Sequence of chain 2.B:
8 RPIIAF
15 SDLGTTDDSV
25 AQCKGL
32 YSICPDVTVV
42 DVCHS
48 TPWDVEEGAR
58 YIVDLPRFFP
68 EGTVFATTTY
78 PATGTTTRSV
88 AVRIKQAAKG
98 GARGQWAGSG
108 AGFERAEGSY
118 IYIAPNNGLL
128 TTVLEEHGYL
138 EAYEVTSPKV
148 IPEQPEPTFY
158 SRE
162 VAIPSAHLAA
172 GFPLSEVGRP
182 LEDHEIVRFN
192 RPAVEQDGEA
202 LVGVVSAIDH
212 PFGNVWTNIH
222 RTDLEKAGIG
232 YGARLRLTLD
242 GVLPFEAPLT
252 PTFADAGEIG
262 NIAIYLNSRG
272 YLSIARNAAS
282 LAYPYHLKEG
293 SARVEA

The small molecule below binds the protein below.
Small molecule (SMILES): CSCC[C@H](N)C(=O)O

Sequence of chain 2.C:
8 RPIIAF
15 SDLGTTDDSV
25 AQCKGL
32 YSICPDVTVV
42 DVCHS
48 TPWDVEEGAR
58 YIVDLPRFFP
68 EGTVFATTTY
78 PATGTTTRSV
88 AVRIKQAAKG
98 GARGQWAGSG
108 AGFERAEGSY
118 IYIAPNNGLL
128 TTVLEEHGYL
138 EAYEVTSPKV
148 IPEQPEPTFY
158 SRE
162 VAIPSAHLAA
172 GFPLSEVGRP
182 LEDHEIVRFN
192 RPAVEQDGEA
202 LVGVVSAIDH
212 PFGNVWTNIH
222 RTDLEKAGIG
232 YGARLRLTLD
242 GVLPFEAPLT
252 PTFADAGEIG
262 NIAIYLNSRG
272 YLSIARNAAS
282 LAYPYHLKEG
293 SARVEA

Binding-site contacts:
Ligand atom OXT contacts residue SER269 of chain 2.C at 2.5 Å (h-bond).
Ligand atom OXT contacts residue THR155 of chain 2.B at 4.4 Å.
Ligand atom O contacts residue PHE156 of chain 2.B at 4.3 Å.
Ligand atom CG contacts residue PHE156 of chain 2.B at 3.9 Å (hydrophobic).
Ligand atom OXT contacts residue TRP217 of chain 2.C at 3.8 Å.
Ligand atom O contacts residue TRP217 of chain 2.C at 4.0 Å.
Ligand atom CA contacts residue ASP210 of chain 2.C at 3.4 Å.
Ligand atom CA contacts residue TRP217 of chain 2.C at 4.0 Å (hydrophobic).
Ligand atom CE contacts residue PHE213 of chain 2.C at 4.4 Å (hydrophobic).
Ligand atom N contacts residue TRP217 of chain 2.C at 3.8 Å.
Ligand atom C contacts residue SER269 of chain 2.C at 3.2 Å.
Ligand atom CB contacts residue LEU17 of chain 2.B at 4.2 Å (hydrophobic).
Ligand atom CE contacts residue ASP210 of chain 2.C at 3.5 Å.
Ligand atom CG contacts residue 5FD1 of chain 2.F at 3.9 Å.
Ligand atom SD contacts residue PHE213 of chain 2.C at 3.7 Å.
Ligand atom SD contacts residue THR155 of chain 2.B at 3.5 Å (h-bond).
Ligand atom C contacts residue ASP210 of chain 2.C at 4.4 Å.
Ligand atom CE contacts residue PHE254 of chain 2.C at 3.9 Å (hydrophobic).
Ligand atom SD contacts residue 5FD1 of chain 2.F at 3.2 Å (h-bond).
Ligand atom CA contacts residue ASP21 of chain 2.B at 4.4 Å.
Ligand atom N contacts residue ASP210 of chain 2.C at 2.7 Å (salt-bridge).
Ligand atom C contacts residue TRP217 of chain 2.C at 3.7 Å (hydrophobic).
Ligand atom C contacts residue SER23 of chain 2.B at 4.1 Å.
Ligand atom CE contacts residue THR155 of chain 2.B at 3.8 Å.
Ligand atom CG contacts residue LEU17 of chain 2.B at 4.4 Å (hydrophobic).
Ligand atom N contacts residue ARG270 of chain 2.C at 4.3 Å.
Ligand atom N contacts residue SER23 of chain 2.B at 3.2 Å (h-bond).
Ligand atom O contacts residue SER23 of chain 2.B at 3.5 Å (h-bond).
Ligand atom C contacts residue ARG270 of chain 2.C at 3.6 Å.
Ligand atom CE contacts residue ASN215 of chain 2.C at 4.1 Å.
Ligand atom OXT contacts residue ARG270 of chain 2.C at 4.2 Å.
Ligand atom CB contacts residue SER23 of chain 2.B at 3.5 Å.
Ligand atom O contacts residue ARG270 of chain 2.C at 2.5 Å (salt-bridge).
Ligand atom CE contacts residue 5FD1 of chain 2.F at 3.9 Å.
Ligand atom N contacts residue ASP21 of chain 2.B at 3.0 Å (salt-bridge).
Ligand atom CB contacts residue PHE213 of chain 2.C at 4.2 Å (hydrophobic).
Ligand atom O contacts residue SER269 of chain 2.C at 3.1 Å (h-bond).
Ligand atom O contacts residue ASP21 of chain 2.B at 4.3 Å.
Ligand atom CA contacts residue SER23 of chain 2.B at 3.8 Å.
Ligand atom CG contacts residue THR155 of chain 2.B at 3.7 Å.